This small molecule binds to this protein.
Small molecule (SMILES): CN[C@@H]1C[C@H]2O[C@@](C)([C@@H]1OC)n1c3ccccc3c3c4c(c5c6ccccc6n2c5c31)C(=O)NC4

Binding-site contacts:
Ligand atom C3 contacts residue GLY101 of chain 1.A at 3.6 Å.
Ligand atom C26 contacts residue GLY25 of chain 1.A at 3.7 Å.
Ligand atom C27 contacts residue ASN146 of chain 1.A at 2.9 Å.
Ligand atom O5 contacts residue VAL98 of chain 1.A at 2.8 Å (h-bond).
Ligand atom C3 contacts residue VAL98 of chain 1.A at 3.5 Å (hydrophobic).
Ligand atom C26 contacts residue GLY27 of chain 1.A at 3.1 Å.
Ligand atom C17 contacts residue VAL32 of chain 1.A at 3.6 Å (hydrophobic).
Ligand atom O4 contacts residue GLY25 of chain 1.A at 3.2 Å.
Ligand atom C24 contacts residue GLU102 of chain 1.A at 3.4 Å.
Ligand atom C25 contacts residue LEU24 of chain 1.A at 3.2 Å (hydrophobic).
Ligand atom C2 contacts residue GLY101 of chain 1.A at 3.6 Å.
Ligand atom C16 contacts residue ASP159 of chain 1.A at 3.2 Å.
Ligand atom C8 contacts residue ALA45 of chain 1.A at 3.6 Å (hydrophobic).
Ligand atom C9 contacts residue ALA45 of chain 1.A at 3.4 Å (hydrophobic).
Ligand atom C28 contacts residue GLU145 of chain 1.A at 3.0 Å.
Ligand atom C1 contacts residue LEU24 of chain 1.A at 3.5 Å (hydrophobic).
Ligand atom C15 contacts residue ASP159 of chain 1.A at 3.2 Å.
Ligand atom O5 contacts residue TYR97 of chain 1.A at 3.0 Å.
Ligand atom N1 contacts residue ALA45 of chain 1.A at 3.2 Å.
Ligand atom C4 contacts residue VAL98 of chain 1.A at 3.3 Å (hydrophobic).
Ligand atom C7 contacts residue LEU148 of chain 1.A at 3.4 Å (hydrophobic).
Ligand atom N4 contacts residue GLU102 of chain 1.A at 2.8 Å (salt-bridge).
Ligand atom N1 contacts residue ILE79 of chain 1.A at 3.7 Å.
Ligand atom C28 contacts residue GLU102 of chain 1.A at 3.2 Å.
Ligand atom C16 contacts residue VAL32 of chain 1.A at 3.6 Å (hydrophobic).
Ligand atom N1 contacts residue GLU96 of chain 1.A at 2.7 Å (salt-bridge).
Ligand atom C6 contacts residue LEU148 of chain 1.A at 3.5 Å (hydrophobic).
Ligand atom O4 contacts residue LEU24 of chain 1.A at 3.5 Å (h-bond).
Ligand atom C23 contacts residue GLU102 of chain 1.A at 3.4 Å.
Ligand atom C8 contacts residue GLU96 of chain 1.A at 3.7 Å.
Ligand atom C9 contacts residue ILE79 of chain 1.A at 3.5 Å (hydrophobic).
Ligand atom C5 contacts residue LEU24 of chain 1.A at 3.7 Å (hydrophobic).
Ligand atom C27 contacts residue GLU145 of chain 1.A at 3.2 Å.
Ligand atom C4 contacts residue TYR97 of chain 1.A at 3.6 Å (hydrophobic).
Ligand atom N4 contacts residue GLU145 of chain 1.A at 2.7 Å (salt-bridge).
Ligand atom C10 contacts residue LEU148 of chain 1.A at 3.7 Å (hydrophobic).
Ligand atom C14 contacts residue ALA158 of chain 1.A at 3.5 Å (hydrophobic).
Ligand atom C20 contacts residue LEU24 of chain 1.A at 3.5 Å (hydrophobic).
Ligand atom C19 contacts residue LEU24 of chain 1.A at 3.7 Å (hydrophobic).
Ligand atom C9 contacts residue GLU96 of chain 1.A at 3.7 Å.

Sequence of chain 1.A:
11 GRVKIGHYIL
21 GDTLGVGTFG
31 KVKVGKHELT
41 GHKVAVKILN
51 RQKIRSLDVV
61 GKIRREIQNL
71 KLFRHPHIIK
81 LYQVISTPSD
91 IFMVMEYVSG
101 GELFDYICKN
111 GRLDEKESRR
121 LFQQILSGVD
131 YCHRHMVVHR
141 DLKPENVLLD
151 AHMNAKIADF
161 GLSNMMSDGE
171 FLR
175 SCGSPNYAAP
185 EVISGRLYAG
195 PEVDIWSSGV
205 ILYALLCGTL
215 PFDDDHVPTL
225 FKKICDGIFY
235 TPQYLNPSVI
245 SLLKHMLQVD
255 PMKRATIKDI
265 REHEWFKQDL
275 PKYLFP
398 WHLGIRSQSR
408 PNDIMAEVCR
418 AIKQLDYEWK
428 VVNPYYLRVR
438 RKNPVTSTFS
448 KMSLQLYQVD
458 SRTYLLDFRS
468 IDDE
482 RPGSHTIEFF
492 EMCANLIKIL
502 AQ